Sequence of chain 1.F:
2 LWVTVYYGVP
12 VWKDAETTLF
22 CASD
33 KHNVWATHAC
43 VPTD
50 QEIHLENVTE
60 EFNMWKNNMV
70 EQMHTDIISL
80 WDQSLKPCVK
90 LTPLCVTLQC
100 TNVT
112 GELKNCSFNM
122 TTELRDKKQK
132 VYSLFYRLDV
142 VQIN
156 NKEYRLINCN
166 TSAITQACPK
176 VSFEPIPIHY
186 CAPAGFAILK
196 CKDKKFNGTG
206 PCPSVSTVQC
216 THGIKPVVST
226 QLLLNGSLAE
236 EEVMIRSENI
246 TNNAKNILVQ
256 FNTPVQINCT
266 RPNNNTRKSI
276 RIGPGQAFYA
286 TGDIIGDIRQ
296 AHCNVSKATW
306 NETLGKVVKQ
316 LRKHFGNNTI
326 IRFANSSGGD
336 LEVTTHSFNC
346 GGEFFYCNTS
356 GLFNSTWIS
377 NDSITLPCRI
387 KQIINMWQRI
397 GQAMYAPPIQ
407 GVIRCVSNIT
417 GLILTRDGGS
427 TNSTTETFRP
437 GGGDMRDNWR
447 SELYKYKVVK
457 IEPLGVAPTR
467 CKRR

A protein and the small-molecule ligand that binds it are described below.
Small molecule (SMILES): CC(=O)N[C@H]1[C@H](O[C@H]2[C@H](O)[C@@H](NC(C)=O)CO[C@@H]2CO)O[C@H](CO)[C@@H](O)[C@@H]1O

Binding-site contacts:
Ligand atom C3 contacts residue ASN353 of chain 1.F at 3.8 Å.
Ligand atom C4 contacts residue ASN353 of chain 1.F at 4.2 Å.
Ligand atom O7 contacts residue NAG1 of chain 1.WB at 2.9 Å (h-bond).
Ligand atom O5 contacts residue ASN353 of chain 1.F at 2.3 Å (h-bond).
Ligand atom C1 contacts residue ASN353 of chain 1.F at 1.4 Å.
Ligand atom C7 contacts residue NAG1 of chain 1.WB at 3.8 Å.
Ligand atom O5 contacts residue SER355 of chain 1.F at 3.6 Å.
Ligand atom C8 contacts residue NAG1 of chain 1.XB at 3.9 Å.
Ligand atom C8 contacts residue NAG1 of chain 1.WB at 4.5 Å.
Ligand atom C1 contacts residue NAG1 of chain 1.WB at 4.5 Å.
Ligand atom C2 contacts residue ASN353 of chain 1.F at 2.5 Å.
Ligand atom C4 contacts residue NAG1 of chain 1.WB at 4.1 Å.
Ligand atom O4 contacts residue NAG1 of chain 1.WB at 3.4 Å (h-bond).
Ligand atom C5 contacts residue SER355 of chain 1.F at 3.5 Å.
Ligand atom C2 contacts residue NAG1 of chain 1.WB at 4.2 Å.
Ligand atom C6 contacts residue SER355 of chain 1.F at 3.6 Å.
Ligand atom N2 contacts residue NAG1 of chain 1.WB at 3.2 Å.
Ligand atom C7 contacts residue ASN353 of chain 1.F at 3.7 Å.
Ligand atom O7 contacts residue ASN330 of chain 1.F at 4.1 Å.
Ligand atom O3 contacts residue NAG1 of chain 1.WB at 3.8 Å.
Ligand atom C3 contacts residue NAG1 of chain 1.WB at 3.6 Å.
Ligand atom O7 contacts residue ASN353 of chain 1.F at 4.0 Å.
Ligand atom C5 contacts residue ASN353 of chain 1.F at 3.6 Å.
Ligand atom N2 contacts residue ASN353 of chain 1.F at 2.9 Å (h-bond).
Ligand atom C1 contacts residue SER355 of chain 1.F at 3.9 Å.